Binding-site contacts:
Ligand atom C4 contacts residue ASN1043 of chain 1.B at 4.2 Å.
Ligand atom C8 contacts residue GLU1041 of chain 1.B at 3.4 Å.
Ligand atom C5 contacts residue ASN1043 of chain 1.B at 3.6 Å.
Ligand atom N2 contacts residue ASN1043 of chain 1.B at 3.0 Å (h-bond).
Ligand atom C8 contacts residue ASN1043 of chain 1.B at 4.2 Å.
Ligand atom O5 contacts residue ASN1043 of chain 1.B at 2.3 Å (h-bond).
Ligand atom O6 contacts residue ALA675 of chain 1.B at 4.4 Å.
Ligand atom C7 contacts residue ASN1043 of chain 1.B at 3.1 Å.
Ligand atom C2 contacts residue ASN1043 of chain 1.B at 2.5 Å.
Ligand atom C3 contacts residue ASN1043 of chain 1.B at 3.8 Å.
Ligand atom C8 contacts residue ARG1042 of chain 1.B at 3.7 Å.
Ligand atom O7 contacts residue ARG1042 of chain 1.B at 4.5 Å.
Ligand atom O7 contacts residue ASN1043 of chain 1.B at 2.8 Å (h-bond).
Ligand atom C7 contacts residue ARG1042 of chain 1.B at 4.4 Å.
Ligand atom C1 contacts residue ASN1043 of chain 1.B at 1.4 Å.

Sequence of chain 1.B:
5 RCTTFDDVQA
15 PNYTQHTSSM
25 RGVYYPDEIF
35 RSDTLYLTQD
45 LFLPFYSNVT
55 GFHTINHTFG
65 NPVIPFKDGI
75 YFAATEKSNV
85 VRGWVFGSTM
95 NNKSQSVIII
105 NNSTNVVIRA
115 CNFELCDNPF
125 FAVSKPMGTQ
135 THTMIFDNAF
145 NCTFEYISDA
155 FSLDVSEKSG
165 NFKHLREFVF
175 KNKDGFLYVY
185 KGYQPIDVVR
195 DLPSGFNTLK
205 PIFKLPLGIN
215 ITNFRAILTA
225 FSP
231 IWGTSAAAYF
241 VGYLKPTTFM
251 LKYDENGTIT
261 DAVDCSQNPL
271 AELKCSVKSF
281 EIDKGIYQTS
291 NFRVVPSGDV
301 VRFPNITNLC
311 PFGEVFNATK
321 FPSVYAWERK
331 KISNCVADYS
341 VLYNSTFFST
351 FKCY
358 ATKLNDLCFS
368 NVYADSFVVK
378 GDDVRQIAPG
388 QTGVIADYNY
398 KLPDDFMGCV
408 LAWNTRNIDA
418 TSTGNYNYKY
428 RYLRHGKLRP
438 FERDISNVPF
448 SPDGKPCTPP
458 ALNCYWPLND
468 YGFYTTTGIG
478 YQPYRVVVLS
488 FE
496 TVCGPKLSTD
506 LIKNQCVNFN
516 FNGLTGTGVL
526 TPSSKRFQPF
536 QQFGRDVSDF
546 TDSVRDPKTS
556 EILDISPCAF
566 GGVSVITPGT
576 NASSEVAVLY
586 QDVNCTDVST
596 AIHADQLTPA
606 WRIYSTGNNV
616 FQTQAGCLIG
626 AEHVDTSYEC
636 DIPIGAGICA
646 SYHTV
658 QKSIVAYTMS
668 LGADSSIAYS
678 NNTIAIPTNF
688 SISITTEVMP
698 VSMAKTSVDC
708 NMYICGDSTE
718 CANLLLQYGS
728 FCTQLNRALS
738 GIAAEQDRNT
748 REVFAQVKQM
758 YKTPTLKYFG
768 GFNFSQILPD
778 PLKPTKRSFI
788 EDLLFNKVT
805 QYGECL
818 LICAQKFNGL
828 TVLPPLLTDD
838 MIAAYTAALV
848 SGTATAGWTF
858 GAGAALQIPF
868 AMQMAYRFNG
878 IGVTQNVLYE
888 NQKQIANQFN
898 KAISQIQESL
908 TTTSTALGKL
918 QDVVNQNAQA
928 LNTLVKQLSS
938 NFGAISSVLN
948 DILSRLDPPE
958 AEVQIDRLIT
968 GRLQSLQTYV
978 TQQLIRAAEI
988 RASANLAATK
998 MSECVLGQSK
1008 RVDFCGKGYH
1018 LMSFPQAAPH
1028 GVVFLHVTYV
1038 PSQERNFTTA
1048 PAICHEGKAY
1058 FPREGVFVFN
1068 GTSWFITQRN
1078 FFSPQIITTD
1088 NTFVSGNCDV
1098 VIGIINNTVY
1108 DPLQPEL

This protein binds this small molecule.
Small molecule (SMILES): CC(=O)N[C@@H]1[C@@H](O)[C@H](O)[C@@H](CO)O[C@H]1O